Sequence of chain 1.C:
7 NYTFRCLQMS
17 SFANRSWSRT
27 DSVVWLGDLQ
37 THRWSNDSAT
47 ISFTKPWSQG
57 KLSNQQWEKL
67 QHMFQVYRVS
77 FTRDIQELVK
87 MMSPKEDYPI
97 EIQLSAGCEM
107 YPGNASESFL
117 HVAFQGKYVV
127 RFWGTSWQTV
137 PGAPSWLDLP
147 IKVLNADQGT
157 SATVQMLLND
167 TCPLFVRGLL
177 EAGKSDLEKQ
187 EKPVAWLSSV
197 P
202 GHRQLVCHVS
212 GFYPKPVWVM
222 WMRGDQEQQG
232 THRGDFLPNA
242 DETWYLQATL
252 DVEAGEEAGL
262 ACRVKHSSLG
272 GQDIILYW

Binding-site contacts:
Ligand atom C7 contacts residue SER24 of chain 1.C at 3.7 Å.
Ligand atom C1 contacts residue SER24 of chain 1.C at 3.9 Å.
Ligand atom C7 contacts residue ARG25 of chain 1.C at 4.4 Å.
Ligand atom C2 contacts residue SER24 of chain 1.C at 3.9 Å.
Ligand atom C3 contacts residue ASN42 of chain 1.C at 3.9 Å.
Ligand atom C8 contacts residue ARG25 of chain 1.C at 4.1 Å.
Ligand atom O7 contacts residue ASP43 of chain 1.C at 4.3 Å.
Ligand atom C2 contacts residue ASN42 of chain 1.C at 2.5 Å.
Ligand atom C7 contacts residue ASN42 of chain 1.C at 3.6 Å.
Ligand atom C8 contacts residue SER24 of chain 1.C at 3.6 Å.
Ligand atom N2 contacts residue SER24 of chain 1.C at 3.0 Å (h-bond).
Ligand atom O5 contacts residue ASN42 of chain 1.C at 2.3 Å (h-bond).
Ligand atom C4 contacts residue ASN42 of chain 1.C at 4.3 Å.
Ligand atom C3 contacts residue SER24 of chain 1.C at 4.3 Å.
Ligand atom O7 contacts residue ARG25 of chain 1.C at 4.3 Å.
Ligand atom O7 contacts residue ASN42 of chain 1.C at 3.7 Å.
Ligand atom N2 contacts residue ARG25 of chain 1.C at 4.5 Å.
Ligand atom O6 contacts residue ARG74 of chain 1.C at 4.3 Å.
Ligand atom C1 contacts residue ASN42 of chain 1.C at 1.4 Å.
Ligand atom O6 contacts residue ASN42 of chain 1.C at 3.9 Å.
Ligand atom C5 contacts residue ASN42 of chain 1.C at 3.7 Å.
Ligand atom N2 contacts residue ASN42 of chain 1.C at 3.1 Å (h-bond).
Ligand atom C8 contacts residue TRP23 of chain 1.C at 3.5 Å (hydrophobic).

This protein binds this small molecule.
Small molecule (SMILES): CC(=O)N[C@@H]1[C@@H](O)[C@H](O)[C@@H](CO)O[C@H]1O